Sequence of chain 1.K:
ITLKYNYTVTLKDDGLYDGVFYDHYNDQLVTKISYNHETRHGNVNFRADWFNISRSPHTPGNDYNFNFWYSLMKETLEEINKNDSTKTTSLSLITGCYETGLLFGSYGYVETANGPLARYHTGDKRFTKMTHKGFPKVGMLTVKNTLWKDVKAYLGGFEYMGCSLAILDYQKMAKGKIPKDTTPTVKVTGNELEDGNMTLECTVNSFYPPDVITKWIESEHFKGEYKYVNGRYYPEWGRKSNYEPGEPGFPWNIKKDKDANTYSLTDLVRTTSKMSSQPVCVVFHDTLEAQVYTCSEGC

The small molecule below binds the protein below.
Small molecule (SMILES): CC(=O)N[C@@H]1[C@@H](O)[C@H](O)[C@@H](CO)O[C@H]1O

Binding-site contacts:
Ligand atom C6 contacts residue VAL20 of chain 1.K at 4.2 Å (hydrophobic).
Ligand atom O5 contacts residue ASN6 of chain 1.K at 2.4 Å (h-bond).
Ligand atom C2 contacts residue ASN6 of chain 1.K at 2.4 Å.
Ligand atom C7 contacts residue ILE94 of chain 1.K at 3.9 Å (hydrophobic).
Ligand atom C3 contacts residue ASN6 of chain 1.K at 3.8 Å.
Ligand atom O7 contacts residue ASN6 of chain 1.K at 3.1 Å (h-bond).
Ligand atom N2 contacts residue GLU111 of chain 1.K at 4.0 Å.
Ligand atom C5 contacts residue ASN6 of chain 1.K at 3.7 Å.
Ligand atom C1 contacts residue ASN6 of chain 1.K at 1.5 Å.
Ligand atom C8 contacts residue GLU111 of chain 1.K at 3.9 Å.
Ligand atom C8 contacts residue ASN6 of chain 1.K at 4.4 Å.
Ligand atom O6 contacts residue VAL20 of chain 1.K at 4.5 Å.
Ligand atom N2 contacts residue ASN6 of chain 1.K at 2.9 Å (h-bond).
Ligand atom O6 contacts residue TYR22 of chain 1.K at 3.0 Å.
Ligand atom N2 contacts residue ILE94 of chain 1.K at 4.1 Å.
Ligand atom O7 contacts residue LYS4 of chain 1.K at 3.0 Å (salt-bridge).
Ligand atom C8 contacts residue ILE94 of chain 1.K at 3.6 Å (hydrophobic).
Ligand atom C7 contacts residue LYS4 of chain 1.K at 4.0 Å.
Ligand atom C6 contacts residue THR8 of chain 1.K at 4.2 Å.
Ligand atom C7 contacts residue ASN6 of chain 1.K at 3.2 Å.
Ligand atom O5 contacts residue TYR22 of chain 1.K at 4.1 Å.
Ligand atom C1 contacts residue THR8 of chain 1.K at 3.5 Å.
Ligand atom C4 contacts residue ASN6 of chain 1.K at 4.2 Å.
Ligand atom O5 contacts residue THR8 of chain 1.K at 3.4 Å (h-bond).
Ligand atom C6 contacts residue TYR22 of chain 1.K at 4.1 Å (hydrophobic).
Ligand atom C5 contacts residue THR8 of chain 1.K at 3.7 Å.
Ligand atom C8 contacts residue LYS4 of chain 1.K at 4.3 Å.